Binding-site contacts:
Ligand atom C3 contacts residue ASN714 of chain 1.B at 3.8 Å.
Ligand atom O7 contacts residue ASN714 of chain 1.B at 3.2 Å (h-bond).
Ligand atom O6 contacts residue LEU919 of chain 1.B at 4.0 Å.
Ligand atom O4 contacts residue LEU919 of chain 1.B at 4.1 Å.
Ligand atom C8 contacts residue LEU919 of chain 1.B at 3.6 Å (hydrophobic).
Ligand atom C5 contacts residue GLN923 of chain 1.B at 4.3 Å.
Ligand atom O7 contacts residue LEU919 of chain 1.B at 3.6 Å.
Ligand atom O6 contacts residue GLN923 of chain 1.B at 2.9 Å (h-bond).
Ligand atom C5 contacts residue LEU919 of chain 1.B at 3.9 Å (hydrophobic).
Ligand atom C7 contacts residue LEU919 of chain 1.B at 3.7 Å (hydrophobic).
Ligand atom C1 contacts residue ASN714 of chain 1.B at 1.4 Å.
Ligand atom C1 contacts residue LEU919 of chain 1.B at 4.2 Å (hydrophobic).
Ligand atom C2 contacts residue GLN1068 of chain 1.B at 3.9 Å.
Ligand atom O7 contacts residue GLN1068 of chain 1.B at 3.1 Å (h-bond).
Ligand atom N2 contacts residue ASN714 of chain 1.B at 3.0 Å (h-bond).
Ligand atom O5 contacts residue GLN1068 of chain 1.B at 3.6 Å.
Ligand atom C7 contacts residue GLN1068 of chain 1.B at 4.3 Å.
Ligand atom O5 contacts residue GLN923 of chain 1.B at 4.4 Å.
Ligand atom C5 contacts residue ASN714 of chain 1.B at 3.7 Å.
Ligand atom C4 contacts residue ASN714 of chain 1.B at 4.2 Å.
Ligand atom C8 contacts residue ASN922 of chain 1.B at 4.2 Å.
Ligand atom O7 contacts residue ASN922 of chain 1.B at 4.5 Å.
Ligand atom C1 contacts residue GLN1068 of chain 1.B at 3.6 Å.
Ligand atom C2 contacts residue ASN714 of chain 1.B at 2.5 Å.
Ligand atom C8 contacts residue GLN923 of chain 1.B at 4.5 Å.
Ligand atom C7 contacts residue ASN714 of chain 1.B at 3.3 Å.
Ligand atom O5 contacts residue ASN714 of chain 1.B at 2.3 Å (h-bond).
Ligand atom C6 contacts residue GLN923 of chain 1.B at 4.1 Å.
Ligand atom C6 contacts residue LEU919 of chain 1.B at 4.3 Å (hydrophobic).

Sequence of chain 1.B:
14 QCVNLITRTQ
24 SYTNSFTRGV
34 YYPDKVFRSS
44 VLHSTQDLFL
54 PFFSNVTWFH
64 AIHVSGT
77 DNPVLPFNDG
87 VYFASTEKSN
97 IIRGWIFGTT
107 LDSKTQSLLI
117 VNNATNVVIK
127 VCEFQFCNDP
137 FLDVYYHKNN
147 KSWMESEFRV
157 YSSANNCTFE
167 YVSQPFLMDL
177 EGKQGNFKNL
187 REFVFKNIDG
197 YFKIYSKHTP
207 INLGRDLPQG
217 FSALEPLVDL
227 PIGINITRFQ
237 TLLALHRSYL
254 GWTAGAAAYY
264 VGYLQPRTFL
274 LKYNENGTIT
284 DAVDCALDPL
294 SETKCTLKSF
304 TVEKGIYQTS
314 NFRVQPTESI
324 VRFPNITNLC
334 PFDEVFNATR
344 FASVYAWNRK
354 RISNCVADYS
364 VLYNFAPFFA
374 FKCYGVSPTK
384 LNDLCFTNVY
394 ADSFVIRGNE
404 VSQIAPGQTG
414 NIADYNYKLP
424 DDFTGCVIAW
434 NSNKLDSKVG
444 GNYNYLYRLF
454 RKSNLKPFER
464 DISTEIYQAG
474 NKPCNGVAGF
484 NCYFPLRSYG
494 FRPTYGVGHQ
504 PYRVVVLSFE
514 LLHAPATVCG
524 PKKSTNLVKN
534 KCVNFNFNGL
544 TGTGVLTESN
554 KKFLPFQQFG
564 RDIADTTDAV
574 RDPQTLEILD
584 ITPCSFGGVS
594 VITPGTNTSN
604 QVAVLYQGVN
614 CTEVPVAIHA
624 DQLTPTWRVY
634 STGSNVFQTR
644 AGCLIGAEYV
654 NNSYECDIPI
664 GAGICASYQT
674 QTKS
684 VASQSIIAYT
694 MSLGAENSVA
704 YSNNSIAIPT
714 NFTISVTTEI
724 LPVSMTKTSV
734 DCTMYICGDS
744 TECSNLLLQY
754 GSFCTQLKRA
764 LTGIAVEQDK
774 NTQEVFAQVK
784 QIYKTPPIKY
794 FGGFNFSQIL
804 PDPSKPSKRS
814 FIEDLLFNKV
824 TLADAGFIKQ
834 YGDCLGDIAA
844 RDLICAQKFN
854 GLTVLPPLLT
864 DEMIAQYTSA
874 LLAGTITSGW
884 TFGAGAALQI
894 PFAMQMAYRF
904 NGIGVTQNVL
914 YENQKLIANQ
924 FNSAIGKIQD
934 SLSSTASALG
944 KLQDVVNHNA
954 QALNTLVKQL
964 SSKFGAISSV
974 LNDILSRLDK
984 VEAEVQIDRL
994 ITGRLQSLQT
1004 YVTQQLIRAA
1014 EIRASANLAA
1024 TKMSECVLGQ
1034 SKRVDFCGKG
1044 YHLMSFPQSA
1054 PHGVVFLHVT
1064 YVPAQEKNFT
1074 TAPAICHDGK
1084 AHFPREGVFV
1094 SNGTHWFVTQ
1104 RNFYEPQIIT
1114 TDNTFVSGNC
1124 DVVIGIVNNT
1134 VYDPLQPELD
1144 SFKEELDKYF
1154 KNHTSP

The small molecule below binds the protein below.
Small molecule (SMILES): CC(=O)N[C@H]1[C@H](O[C@H]2[C@H](O)[C@@H](NC(C)=O)CO[C@@H]2CO)O[C@H](CO)[C@@H](O[C@H]2O[C@H](CO)[C@@H](O)[C@H](O)[C@@H]2O)[C@@H]1O